The small molecule below binds the protein below.
Small molecule (SMILES): CC(=O)N[C@@H]1[C@@H](O)[C@H](O)[C@@H](CO)O[C@H]1O

Binding-site contacts:
Ligand atom O7 contacts residue ASN62 of chain 1.D at 4.3 Å.
Ligand atom C6 contacts residue PRO60 of chain 1.D at 3.8 Å (hydrophobic).
Ligand atom O5 contacts residue PRO60 of chain 1.D at 3.6 Å.
Ligand atom C1 contacts residue ASN62 of chain 1.D at 3.3 Å.
Ligand atom O6 contacts residue PRO59 of chain 1.D at 4.0 Å.
Ligand atom C7 contacts residue ASN62 of chain 1.D at 4.2 Å.
Ligand atom N2 contacts residue ASN62 of chain 1.D at 3.7 Å.
Ligand atom C6 contacts residue PRO59 of chain 1.D at 3.8 Å (hydrophobic).
Ligand atom C2 contacts residue ASN62 of chain 1.D at 3.5 Å.
Ligand atom O5 contacts residue ASN62 of chain 1.D at 4.0 Å.
Ligand atom C5 contacts residue PRO60 of chain 1.D at 4.3 Å (hydrophobic).
Ligand atom O6 contacts residue VAL61 of chain 1.D at 4.4 Å.
Ligand atom O6 contacts residue PRO60 of chain 1.D at 3.9 Å.

Sequence of chain 1.D:
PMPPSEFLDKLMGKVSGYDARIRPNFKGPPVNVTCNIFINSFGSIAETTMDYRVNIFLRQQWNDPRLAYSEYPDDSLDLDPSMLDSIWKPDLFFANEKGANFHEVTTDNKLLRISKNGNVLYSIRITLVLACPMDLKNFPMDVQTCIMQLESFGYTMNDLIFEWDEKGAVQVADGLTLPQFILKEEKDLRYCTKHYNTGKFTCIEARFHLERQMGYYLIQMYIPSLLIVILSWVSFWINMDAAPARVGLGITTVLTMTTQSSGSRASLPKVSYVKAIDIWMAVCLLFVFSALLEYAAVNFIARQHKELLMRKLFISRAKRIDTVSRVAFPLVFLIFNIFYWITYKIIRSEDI